Sequence of chain 3.C:
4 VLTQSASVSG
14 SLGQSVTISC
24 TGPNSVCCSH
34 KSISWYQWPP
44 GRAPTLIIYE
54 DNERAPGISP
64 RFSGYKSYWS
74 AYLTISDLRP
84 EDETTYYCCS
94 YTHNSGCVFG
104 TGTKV

The small molecule below binds the protein below.
Small molecule (SMILES): CC(=O)N[C@H]1[C@H](O[C@H]2[C@H](O)[C@@H](NC(C)=O)CO[C@@H]2CO)O[C@H](CO)[C@@H](O[C@@H]2O[C@H](CO[C@H]3O[C@H](CO)[C@@H](O)[C@H](O[C@H]4O[C@H](CO)[C@@H](O)[C@H](O)[C@@H]4O)[C@@H]3O)[C@@H](O)[C@H](O[C@H]3O[C@H](CO)[C@@H](O)[C@H](O)[C@@H]3O)[C@@H]2O)[C@@H]1O

Binding-site contacts:
Ligand atom C8 contacts residue GLU57 of chain 3.D at 3.6 Å.
Ligand atom C6 contacts residue ASP111 of chain 3.B at 3.5 Å.
Ligand atom O6 contacts residue ASN59 of chain 3.B at 3.5 Å (h-bond).
Ligand atom C4 contacts residue ASP57 of chain 3.B at 3.5 Å.
Ligand atom O7 contacts residue ASN58 of chain 3.D at 3.0 Å (h-bond).
Ligand atom O6 contacts residue ASP111 of chain 3.B at 2.5 Å (salt-bridge).
Ligand atom C3 contacts residue GLY112 of chain 3.B at 3.5 Å.
Ligand atom O7 contacts residue HIS33 of chain 3.B at 3.6 Å (h-bond).
Ligand atom O6 contacts residue PHE31 of chain 3.B at 3.1 Å (h-bond).
Ligand atom O3 contacts residue HIS33 of chain 3.B at 3.2 Å (h-bond).
Ligand atom C7 contacts residue HIS33 of chain 3.B at 3.5 Å.
Ligand atom C1 contacts residue ARG110 of chain 3.B at 3.6 Å.
Ligand atom O3 contacts residue GLY112 of chain 3.B at 3.4 Å (h-bond).
Ligand atom C7 contacts residue SER17 of chain 3.A at 3.2 Å.
Ligand atom C8 contacts residue PHE31 of chain 3.B at 3.2 Å (hydrophobic).
Ligand atom C5 contacts residue GLY112 of chain 3.B at 3.4 Å.
Ligand atom O6 contacts residue SER55 of chain 3.B at 3.1 Å (h-bond).
Ligand atom C5 contacts residue ASN58 of chain 3.D at 3.6 Å.
Ligand atom C5 contacts residue ASP57 of chain 3.B at 3.3 Å.
Ligand atom O5 contacts residue ASN58 of chain 3.D at 2.3 Å (h-bond).
Ligand atom O4 contacts residue HIS96 of chain 3.C at 3.4 Å (h-bond).
Ligand atom O7 contacts residue SER17 of chain 3.A at 2.5 Å (h-bond).
Ligand atom C6 contacts residue ASN30 of chain 3.B at 3.5 Å.
Ligand atom O2 contacts residue GLY112 of chain 3.B at 2.9 Å (h-bond).
Ligand atom O4 contacts residue GLY112 of chain 3.B at 3.5 Å (h-bond).
Ligand atom O4 contacts residue ASP57 of chain 3.B at 2.8 Å (salt-bridge).
Ligand atom C6 contacts residue ASP111 of chain 3.B at 3.2 Å.
Ligand atom O2 contacts residue THR115 of chain 3.B at 2.8 Å (h-bond).
Ligand atom O6 contacts residue ARG110 of chain 3.B at 3.0 Å (salt-bridge).
Ligand atom C6 contacts residue PHE31 of chain 3.B at 3.6 Å (hydrophobic).
Ligand atom C2 contacts residue ASN58 of chain 3.D at 2.5 Å.
Ligand atom N2 contacts residue ASN58 of chain 3.D at 2.9 Å (h-bond).
Ligand atom C5 contacts residue ARG110 of chain 3.B at 3.3 Å.
Ligand atom C1 contacts residue ASN58 of chain 3.D at 1.4 Å.
Ligand atom C7 contacts residue ASN58 of chain 3.D at 3.1 Å.
Ligand atom C6 contacts residue TRP50 of chain 3.B at 3.5 Å (hydrophobic).
Ligand atom C8 contacts residue LEU9 of chain 3.A at 3.6 Å (hydrophobic).
Ligand atom C8 contacts residue SER17 of chain 3.A at 3.5 Å.
Ligand atom C6 contacts residue ASP57 of chain 3.B at 3.3 Å.
Ligand atom O5 contacts residue ARG110 of chain 3.B at 3.0 Å (salt-bridge).

Sequence of chain 3.D:
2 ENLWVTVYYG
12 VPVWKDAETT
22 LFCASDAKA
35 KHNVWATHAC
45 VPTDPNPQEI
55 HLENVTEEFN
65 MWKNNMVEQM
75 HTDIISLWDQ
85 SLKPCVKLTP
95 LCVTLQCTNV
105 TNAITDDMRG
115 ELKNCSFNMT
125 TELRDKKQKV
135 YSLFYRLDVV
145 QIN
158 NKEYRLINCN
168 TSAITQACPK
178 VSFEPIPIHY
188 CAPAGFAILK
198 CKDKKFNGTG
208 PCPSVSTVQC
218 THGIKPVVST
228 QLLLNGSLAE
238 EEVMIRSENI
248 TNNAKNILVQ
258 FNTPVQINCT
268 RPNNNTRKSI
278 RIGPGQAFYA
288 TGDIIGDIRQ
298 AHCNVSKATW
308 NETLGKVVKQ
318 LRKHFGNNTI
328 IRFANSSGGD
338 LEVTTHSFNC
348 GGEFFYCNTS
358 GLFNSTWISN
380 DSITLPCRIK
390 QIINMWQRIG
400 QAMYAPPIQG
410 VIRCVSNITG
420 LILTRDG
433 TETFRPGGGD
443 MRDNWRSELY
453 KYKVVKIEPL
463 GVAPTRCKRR

Sequence of chain 3.B:
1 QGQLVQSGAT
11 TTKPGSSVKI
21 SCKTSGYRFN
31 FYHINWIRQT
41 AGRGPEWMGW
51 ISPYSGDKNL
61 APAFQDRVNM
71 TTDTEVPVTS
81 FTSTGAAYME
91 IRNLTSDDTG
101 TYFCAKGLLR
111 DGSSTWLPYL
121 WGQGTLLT

Sequence of chain 3.A:
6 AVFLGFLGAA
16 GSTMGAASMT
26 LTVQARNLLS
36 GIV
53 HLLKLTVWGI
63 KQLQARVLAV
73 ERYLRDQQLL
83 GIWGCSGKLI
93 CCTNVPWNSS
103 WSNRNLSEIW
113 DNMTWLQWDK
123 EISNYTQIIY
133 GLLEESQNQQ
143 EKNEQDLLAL